Binding-site contacts:
Ligand atom O contacts residue ILE14 of chain 11.B at 3.1 Å.
Ligand atom N contacts residue ILE14 of chain 11.B at 3.5 Å.
Ligand atom CB contacts residue THR17 of chain 11.B at 4.0 Å.
Ligand atom CG contacts residue ILE14 of chain 11.B at 4.2 Å (hydrophobic).
Ligand atom N contacts residue THR16 of chain 11.B at 2.9 Å (h-bond).
Ligand atom C contacts residue ILE14 of chain 11.B at 4.2 Å (hydrophobic).
Ligand atom CB contacts residue THR16 of chain 11.B at 4.2 Å.
Ligand atom CA contacts residue ILE14 of chain 11.B at 4.0 Å (hydrophobic).
Ligand atom C contacts residue ARG18 of chain 11.B at 3.8 Å.
Ligand atom CD1 contacts residue THR16 of chain 11.B at 3.1 Å.
Ligand atom C contacts residue THR16 of chain 11.B at 4.2 Å.
Ligand atom CA contacts residue ASP12 of chain 11.B at 3.7 Å.
Ligand atom O contacts residue ARG18 of chain 11.B at 3.0 Å (salt-bridge).
Ligand atom O contacts residue ILE14 of chain 11.B at 3.5 Å (h-bond).
Ligand atom CD2 contacts residue THR17 of chain 11.B at 3.7 Å.
Ligand atom CG contacts residue THR16 of chain 11.B at 4.0 Å.
Ligand atom N contacts residue ASP12 of chain 11.B at 4.1 Å.
Ligand atom O contacts residue THR17 of chain 11.B at 3.8 Å.
Ligand atom C contacts residue THR16 of chain 11.B at 3.7 Å.
Ligand atom O contacts residue THR16 of chain 11.B at 3.1 Å (h-bond).
Ligand atom C contacts residue ILE14 of chain 11.B at 3.4 Å (hydrophobic).
Ligand atom CD1 contacts residue ILE14 of chain 11.B at 3.6 Å (hydrophobic).
Ligand atom CD1 contacts residue ASP12 of chain 11.B at 3.8 Å.
Ligand atom CA contacts residue THR16 of chain 11.B at 3.6 Å.
Ligand atom CB contacts residue ILE14 of chain 11.B at 4.1 Å (hydrophobic).
Ligand atom C contacts residue ILE14 of chain 11.B at 3.6 Å (hydrophobic).
Ligand atom CA contacts residue ILE14 of chain 11.B at 3.3 Å (hydrophobic).
Ligand atom CG contacts residue THR17 of chain 11.B at 4.3 Å.
Ligand atom O contacts residue ARG18 of chain 11.B at 3.6 Å (salt-bridge).
Ligand atom CD2 contacts residue ASP106 of chain 11.B at 4.1 Å.
Ligand atom C contacts residue ARG18 of chain 11.B at 4.1 Å.
Ligand atom CD2 contacts residue VAL32 of chain 11.B at 3.9 Å (hydrophobic).
Ligand atom CB contacts residue LEU15 of chain 11.B at 4.1 Å (hydrophobic).
Ligand atom CD1 contacts residue TYR34 of chain 11.B at 3.0 Å (hydrophobic).
Ligand atom N contacts residue ILE14 of chain 11.B at 3.0 Å (h-bond).
Ligand atom CA contacts residue ARG18 of chain 11.B at 3.8 Å.
Ligand atom CE1 contacts residue ASP12 of chain 11.B at 3.5 Å.
Ligand atom CD2 contacts residue HIS157 of chain 11.B at 3.7 Å.
Ligand atom CB contacts residue ARG18 of chain 11.B at 4.2 Å.
Ligand atom O contacts residue LEU15 of chain 11.B at 3.5 Å.

The small molecule below binds the protein below.
Small molecule (SMILES): CC(C)C[C@H](NC(=O)[C@H](C)NC(=O)CNC(=O)[C@@H](N)Cc1ccccc1)C(=O)N[C@@H](CC(C)C)C(=O)N[C@@H](C)C(=O)O

Sequence of chain 11.B:
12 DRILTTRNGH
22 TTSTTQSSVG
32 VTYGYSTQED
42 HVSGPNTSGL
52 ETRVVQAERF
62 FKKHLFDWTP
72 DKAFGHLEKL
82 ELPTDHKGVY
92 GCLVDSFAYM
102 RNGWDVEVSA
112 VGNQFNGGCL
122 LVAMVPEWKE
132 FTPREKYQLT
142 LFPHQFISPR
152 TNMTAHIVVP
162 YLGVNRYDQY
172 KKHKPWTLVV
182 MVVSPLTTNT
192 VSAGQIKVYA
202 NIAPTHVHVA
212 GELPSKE